Sequence of chain 1.A:
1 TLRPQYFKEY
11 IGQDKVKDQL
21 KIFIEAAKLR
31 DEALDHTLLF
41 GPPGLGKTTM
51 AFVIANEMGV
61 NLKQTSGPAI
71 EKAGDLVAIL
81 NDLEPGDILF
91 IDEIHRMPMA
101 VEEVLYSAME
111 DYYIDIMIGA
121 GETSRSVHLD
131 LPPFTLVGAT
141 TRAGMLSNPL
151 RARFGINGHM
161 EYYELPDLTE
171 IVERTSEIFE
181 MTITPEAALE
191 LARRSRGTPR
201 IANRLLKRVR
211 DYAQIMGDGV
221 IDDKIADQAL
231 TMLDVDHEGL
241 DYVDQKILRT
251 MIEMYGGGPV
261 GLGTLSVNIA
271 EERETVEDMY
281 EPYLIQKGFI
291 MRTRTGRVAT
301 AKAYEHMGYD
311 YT

Sequence of chain 1.B:
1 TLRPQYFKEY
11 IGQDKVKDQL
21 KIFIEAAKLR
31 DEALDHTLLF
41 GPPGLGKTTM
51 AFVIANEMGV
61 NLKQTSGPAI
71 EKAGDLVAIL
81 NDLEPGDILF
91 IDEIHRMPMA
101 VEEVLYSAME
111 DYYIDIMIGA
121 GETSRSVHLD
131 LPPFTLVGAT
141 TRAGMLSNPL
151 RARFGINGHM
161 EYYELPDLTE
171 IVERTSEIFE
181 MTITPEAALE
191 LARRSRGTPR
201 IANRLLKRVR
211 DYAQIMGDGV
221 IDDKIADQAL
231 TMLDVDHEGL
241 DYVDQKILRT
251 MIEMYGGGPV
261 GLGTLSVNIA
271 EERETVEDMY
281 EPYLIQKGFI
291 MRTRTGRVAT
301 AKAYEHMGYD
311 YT

This small molecule binds to this protein.
Small molecule (SMILES): Nc1ncnc2c1ncn2[C@@H]1O[C@H](COP(=O)(O)OP(=O)(O)OP(O)(O)=S)[C@@H](O)[C@H]1O

Binding-site contacts:
Ligand atom PB contacts residue MG1 of chain 1.M at 3.4 Å.
Ligand atom O1B contacts residue GLY46 of chain 1.B at 3.6 Å.
Ligand atom O1A contacts residue THR49 of chain 1.B at 2.9 Å (h-bond).
Ligand atom O3B contacts residue ARG200 of chain 1.B at 3.7 Å.
Ligand atom N6 contacts residue ILE11 of chain 1.B at 2.8 Å (h-bond).
Ligand atom C5' contacts residue ARG200 of chain 1.B at 3.7 Å.
Ligand atom PB contacts residue GLY44 of chain 1.B at 3.9 Å.
Ligand atom C3' contacts residue ARG3 of chain 1.B at 3.6 Å.
Ligand atom O2G contacts residue THR48 of chain 1.B at 3.8 Å.
Ligand atom O2B contacts residue THR48 of chain 1.B at 3.0 Å (h-bond).
Ligand atom O2A contacts residue GLU110 of chain 1.A at 3.6 Å.
Ligand atom N9 contacts residue PRO199 of chain 1.B at 3.7 Å.
Ligand atom O3A contacts residue GLY44 of chain 1.B at 3.5 Å.
Ligand atom O2G contacts residue MG1 of chain 1.M at 1.9 Å.
Ligand atom N6 contacts residue TYR163 of chain 1.B at 3.3 Å (h-bond).
Ligand atom O3B contacts residue GLY44 of chain 1.B at 3.2 Å (h-bond).
Ligand atom O2A contacts residue ARG200 of chain 1.B at 3.5 Å (salt-bridge).
Ligand atom S1G contacts residue LYS47 of chain 1.B at 2.9 Å (salt-bridge).
Ligand atom O1A contacts residue ARG3 of chain 1.B at 3.6 Å.
Ligand atom O2B contacts residue MG1 of chain 1.M at 2.0 Å.
Ligand atom O1A contacts residue GLY46 of chain 1.B at 3.4 Å.
Ligand atom N6 contacts residue TYR10 of chain 1.B at 3.5 Å.
Ligand atom O3A contacts residue ARG200 of chain 1.B at 3.8 Å.
Ligand atom O1B contacts residue LYS47 of chain 1.B at 3.1 Å (salt-bridge).
Ligand atom O2' contacts residue LEU2 of chain 1.B at 3.0 Å (h-bond).
Ligand atom C8 contacts residue PRO199 of chain 1.B at 3.8 Å (hydrophobic).
Ligand atom C2 contacts residue PRO4 of chain 1.B at 3.8 Å (hydrophobic).
Ligand atom PA contacts residue ARG3 of chain 1.B at 3.8 Å.
Ligand atom O2A contacts residue ARG3 of chain 1.B at 3.2 Å (salt-bridge).
Ligand atom PG contacts residue MG1 of chain 1.M at 3.4 Å.
Ligand atom O3' contacts residue ARG3 of chain 1.B at 3.6 Å.
Ligand atom S1G contacts residue THR141 of chain 1.B at 3.4 Å (h-bond).
Ligand atom N7 contacts residue TYR163 of chain 1.B at 3.5 Å (h-bond).
Ligand atom O3G contacts residue ARG153 of chain 1.A at 3.1 Å (salt-bridge).
Ligand atom O3B contacts residue MG1 of chain 1.M at 3.7 Å.
Ligand atom N7 contacts residue LEU45 of chain 1.B at 3.8 Å.
Ligand atom O2' contacts residue ASN203 of chain 1.B at 3.8 Å.
Ligand atom O3A contacts residue GLY46 of chain 1.B at 3.8 Å.
Ligand atom O1A contacts residue THR48 of chain 1.B at 3.6 Å.
Ligand atom O1A contacts residue LYS47 of chain 1.B at 3.8 Å.